Sequence of chain 1.A:
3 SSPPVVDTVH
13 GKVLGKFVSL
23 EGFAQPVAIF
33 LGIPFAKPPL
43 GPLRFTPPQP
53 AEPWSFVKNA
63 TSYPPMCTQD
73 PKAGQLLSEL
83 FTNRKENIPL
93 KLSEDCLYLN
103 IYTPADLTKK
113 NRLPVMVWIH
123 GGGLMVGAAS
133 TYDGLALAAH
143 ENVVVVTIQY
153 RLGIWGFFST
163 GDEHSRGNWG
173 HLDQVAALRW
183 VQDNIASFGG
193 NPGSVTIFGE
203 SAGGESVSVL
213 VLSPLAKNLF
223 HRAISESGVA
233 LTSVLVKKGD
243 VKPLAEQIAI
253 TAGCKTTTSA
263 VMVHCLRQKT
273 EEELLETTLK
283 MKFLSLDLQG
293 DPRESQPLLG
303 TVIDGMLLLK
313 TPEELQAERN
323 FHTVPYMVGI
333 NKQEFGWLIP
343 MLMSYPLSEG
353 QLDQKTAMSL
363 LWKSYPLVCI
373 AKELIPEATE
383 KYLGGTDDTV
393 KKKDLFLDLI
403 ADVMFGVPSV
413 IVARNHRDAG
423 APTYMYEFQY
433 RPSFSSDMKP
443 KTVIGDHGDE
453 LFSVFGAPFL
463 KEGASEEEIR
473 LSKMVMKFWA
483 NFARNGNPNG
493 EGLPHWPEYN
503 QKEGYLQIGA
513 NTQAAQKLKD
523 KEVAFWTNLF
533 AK

Binding-site contacts:
Ligand atom C7 contacts residue ASN61 of chain 1.A at 3.8 Å.
Ligand atom C1 contacts residue THR63 of chain 1.A at 3.2 Å.
Ligand atom C1 contacts residue ASN61 of chain 1.A at 1.4 Å.
Ligand atom O7 contacts residue ASN61 of chain 1.A at 3.9 Å.
Ligand atom C5 contacts residue THR63 of chain 1.A at 3.5 Å.
Ligand atom N2 contacts residue LEU16 of chain 1.A at 4.5 Å.
Ligand atom C5 contacts residue ASN61 of chain 1.A at 3.7 Å.
Ligand atom C4 contacts residue ASN61 of chain 1.A at 4.2 Å.
Ligand atom O5 contacts residue ASN61 of chain 1.A at 2.4 Å (h-bond).
Ligand atom C2 contacts residue ASN61 of chain 1.A at 2.4 Å.
Ligand atom N2 contacts residue ASN61 of chain 1.A at 2.9 Å (h-bond).
Ligand atom C3 contacts residue ASN61 of chain 1.A at 3.8 Å.
Ligand atom O5 contacts residue THR63 of chain 1.A at 3.1 Å (h-bond).
Ligand atom C6 contacts residue THR63 of chain 1.A at 4.1 Å.
Ligand atom O6 contacts residue SER64 of chain 1.A at 4.0 Å.

The small molecule below binds the protein below.
Small molecule (SMILES): CC(=O)N[C@@H]1[C@@H](O)[C@H](O)[C@@H](CO)O[C@H]1O